Sequence of chain 1.A:
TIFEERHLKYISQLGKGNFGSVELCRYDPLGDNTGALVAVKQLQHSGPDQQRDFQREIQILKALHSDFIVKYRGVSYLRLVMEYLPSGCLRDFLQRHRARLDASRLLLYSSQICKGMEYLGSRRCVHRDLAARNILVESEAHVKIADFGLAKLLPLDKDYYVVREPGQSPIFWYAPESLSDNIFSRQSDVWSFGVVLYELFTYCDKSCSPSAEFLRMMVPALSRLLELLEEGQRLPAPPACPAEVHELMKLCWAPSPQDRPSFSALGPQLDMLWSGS

Binding-site contacts:
Ligand atom C20 contacts residue CYS99 of chain 1.A at 3.9 Å (hydrophobic).
Ligand atom N3 contacts residue LEU146 of chain 1.A at 3.7 Å.
Ligand atom C19 contacts residue GLY98 of chain 1.A at 3.9 Å.
Ligand atom C5 contacts residue GLU93 of chain 1.A at 3.7 Å.
Ligand atom C5 contacts residue LEU95 of chain 1.A at 4.0 Å (hydrophobic).
Ligand atom C8 contacts residue LEU146 of chain 1.A at 4.0 Å (hydrophobic).
Ligand atom O18 contacts residue GLY98 of chain 1.A at 3.5 Å.
Ligand atom N3 contacts residue ALA43 of chain 1.A at 3.4 Å.
Ligand atom N6 contacts residue LEU146 of chain 1.A at 4.0 Å.
Ligand atom N6 contacts residue GLU93 of chain 1.A at 3.9 Å.
Ligand atom C21 contacts residue CYS99 of chain 1.A at 3.8 Å (hydrophobic).
Ligand atom N11 contacts residue VAL26 of chain 1.A at 4.0 Å.
Ligand atom C2 contacts residue GLU93 of chain 1.A at 3.9 Å.
Ligand atom C20 contacts residue LEU146 of chain 1.A at 3.8 Å (hydrophobic).
Ligand atom C16 contacts residue LEU146 of chain 1.A at 3.9 Å (hydrophobic).
Ligand atom C1 contacts residue LEU146 of chain 1.A at 3.9 Å (hydrophobic).
Ligand atom C16 contacts residue ARG143 of chain 1.A at 3.5 Å.
Ligand atom C8 contacts residue LEU95 of chain 1.A at 4.0 Å (hydrophobic).
Ligand atom C2 contacts residue ALA43 of chain 1.A at 3.6 Å (hydrophobic).
Ligand atom C15 contacts residue GLY19 of chain 1.A at 3.6 Å.
Ligand atom C17 contacts residue ALA156 of chain 1.A at 3.5 Å (hydrophobic).
Ligand atom C4 contacts residue LEU146 of chain 1.A at 3.7 Å (hydrophobic).
Ligand atom C5 contacts residue LEU146 of chain 1.A at 3.6 Å (hydrophobic).
Ligand atom C10 contacts residue VAL26 of chain 1.A at 3.9 Å (hydrophobic).
Ligand atom C23 contacts residue LEU18 of chain 1.A at 3.1 Å (hydrophobic).
Ligand atom N3 contacts residue GLU93 of chain 1.A at 2.9 Å (salt-bridge).
Ligand atom O12 contacts residue MET92 of chain 1.A at 3.9 Å.
Ligand atom C17 contacts residue ASP157 of chain 1.A at 3.8 Å.
Ligand atom C7 contacts residue LEU95 of chain 1.A at 3.1 Å (hydrophobic).
Ligand atom C2 contacts residue LEU146 of chain 1.A at 3.9 Å (hydrophobic).
Ligand atom N6 contacts residue TYR94 of chain 1.A at 3.5 Å.
Ligand atom N9 contacts residue LEU146 of chain 1.A at 3.8 Å.
Ligand atom C22 contacts residue LEU18 of chain 1.A at 3.6 Å (hydrophobic).
Ligand atom C7 contacts residue TYR94 of chain 1.A at 3.5 Å (hydrophobic).
Ligand atom N6 contacts residue LEU95 of chain 1.A at 2.9 Å (h-bond).
Ligand atom C5 contacts residue ALA43 of chain 1.A at 3.8 Å (hydrophobic).
Ligand atom C2 contacts residue MET92 of chain 1.A at 3.8 Å (hydrophobic).
Ligand atom O12 contacts residue VAL26 of chain 1.A at 3.7 Å.
Ligand atom C13 contacts residue VAL26 of chain 1.A at 3.8 Å (hydrophobic).
Ligand atom C24 contacts residue LEU18 of chain 1.A at 3.7 Å (hydrophobic).

A protein and the small-molecule ligand that binds it are described below.
Small molecule (SMILES): C[C@H](NC(=O)c1c[nH]c2ncc(Oc3ccccc3)nc12)C1CC1